A protein and the small-molecule ligand that binds it are described below.
Small molecule (SMILES): CC1(C)OC(=O)c2ccccc2[C@H]1n1cncc1C(F)F

Binding-site contacts:
Ligand atom C19 contacts residue SO41 of chain 11.K at 3.1 Å.
Ligand atom C3 contacts residue GLU134 of chain 6.B at 3.6 Å.
Ligand atom C15 contacts residue MET74 of chain 11.B at 3.6 Å (hydrophobic).
Ligand atom C12 contacts residue PHE70 of chain 11.B at 3.7 Å (hydrophobic).
Ligand atom C2 contacts residue LEU131 of chain 6.B at 3.6 Å (hydrophobic).
Ligand atom N16 contacts residue ASN106 of chain 11.B at 3.4 Å (h-bond).
Ligand atom C15 contacts residue ASN106 of chain 11.B at 4.1 Å.
Ligand atom C2 contacts residue LEU102 of chain 11.B at 4.2 Å (hydrophobic).
Ligand atom C4 contacts residue TYR98 of chain 11.B at 3.5 Å (hydrophobic).
Ligand atom F21 contacts residue ARG88 of chain 11.B at 3.3 Å.
Ligand atom N16 contacts residue MET74 of chain 11.B at 3.6 Å.
Ligand atom C1 contacts residue LEU102 of chain 11.B at 3.5 Å (hydrophobic).
Ligand atom F21 contacts residue GLY9 of chain 11.B at 3.4 Å.
Ligand atom F21 contacts residue PRO8 of chain 11.B at 3.7 Å.
Ligand atom C1 contacts residue LEU131 of chain 6.B at 3.7 Å (hydrophobic).
Ligand atom C5 contacts residue LEU102 of chain 11.B at 4.2 Å (hydrophobic).
Ligand atom C2 contacts residue GLU134 of chain 6.B at 3.1 Å.
Ligand atom O11 contacts residue MET74 of chain 11.B at 3.0 Å (h-bond).
Ligand atom C1 contacts residue GLU134 of chain 6.B at 3.2 Å.
Ligand atom C15 contacts residue LEU102 of chain 11.B at 3.8 Å (hydrophobic).
Ligand atom C4 contacts residue GLU134 of chain 6.B at 3.4 Å.
Ligand atom C12 contacts residue ALA37 of chain 11.B at 3.7 Å (hydrophobic).
Ligand atom C17 contacts residue LEU102 of chain 11.B at 3.6 Å (hydrophobic).
Ligand atom C3 contacts residue VAL135 of chain 6.B at 3.8 Å (hydrophobic).
Ligand atom C4 contacts residue LEU102 of chain 11.B at 3.5 Å (hydrophobic).
Ligand atom C2 contacts residue VAL135 of chain 6.B at 3.7 Å (hydrophobic).
Ligand atom C17 contacts residue MET74 of chain 11.B at 4.0 Å (hydrophobic).
Ligand atom F20 contacts residue SO41 of chain 11.K at 2.5 Å.
Ligand atom C13 contacts residue HIS138 of chain 6.B at 3.4 Å.
Ligand atom N16 contacts residue LEU102 of chain 11.B at 3.6 Å.
Ligand atom C13 contacts residue GLU134 of chain 6.B at 4.1 Å.
Ligand atom O8 contacts residue MET74 of chain 11.B at 3.4 Å (h-bond).
Ligand atom C1 contacts residue TYR98 of chain 11.B at 3.6 Å (hydrophobic).
Ligand atom F21 contacts residue SO41 of chain 11.K at 2.9 Å.
Ligand atom C6 contacts residue GLU134 of chain 6.B at 4.1 Å.
Ligand atom C13 contacts residue SO41 of chain 11.I at 3.9 Å.
Ligand atom C18 contacts residue LEU102 of chain 11.B at 3.9 Å (hydrophobic).
Ligand atom O11 contacts residue LEU73 of chain 11.B at 3.2 Å.
Ligand atom C5 contacts residue GLU134 of chain 6.B at 3.9 Å.
Ligand atom C7 contacts residue MET74 of chain 11.B at 3.6 Å (hydrophobic).

Sequence of chain 11.B:
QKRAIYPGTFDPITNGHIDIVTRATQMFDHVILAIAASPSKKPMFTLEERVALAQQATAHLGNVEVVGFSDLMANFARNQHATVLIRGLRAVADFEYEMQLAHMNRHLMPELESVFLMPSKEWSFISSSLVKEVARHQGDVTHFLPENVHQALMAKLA

Sequence of chain 6.B:
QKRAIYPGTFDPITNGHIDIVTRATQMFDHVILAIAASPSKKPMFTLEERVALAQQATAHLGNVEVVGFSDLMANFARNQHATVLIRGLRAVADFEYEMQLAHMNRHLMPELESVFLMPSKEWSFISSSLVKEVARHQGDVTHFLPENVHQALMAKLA